This small molecule binds to this protein.
Small molecule (SMILES): CC[C@H](C)CN(C[C@@H](O)[C@H](Cc1ccccc1)NC(=O)O[C@H]1CO[C@H]2OCC[C@H]21)S(=O)(=O)c1ccc2c(c1)OCO2

Sequence of chain 1.A:
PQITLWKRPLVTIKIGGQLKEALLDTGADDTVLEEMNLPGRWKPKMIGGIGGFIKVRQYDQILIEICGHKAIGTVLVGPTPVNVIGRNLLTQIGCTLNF

Binding-site contacts:
Ligand atom C18 contacts residue VAL82 of chain 1.B at 3.7 Å (hydrophobic).
Ligand atom C32 contacts residue ASP25 of chain 1.A at 3.3 Å.
Ligand atom C17 contacts residue ASP25 of chain 1.B at 3.4 Å.
Ligand atom C6 contacts residue ALA28 of chain 1.A at 3.5 Å (hydrophobic).
Ligand atom N20 contacts residue GLY27 of chain 1.B at 3.0 Å (h-bond).
Ligand atom C34 contacts residue PRO81 of chain 1.A at 3.6 Å (hydrophobic).
Ligand atom C13 contacts residue ASP25 of chain 1.B at 3.8 Å.
Ligand atom O18 contacts residue ALA28 of chain 1.B at 3.8 Å.
Ligand atom O10 contacts residue ILE50 of chain 1.B at 3.1 Å.
Ligand atom O26 contacts residue ASP30 of chain 1.B at 3.1 Å (salt-bridge).
Ligand atom O18 contacts residue ASP25 of chain 1.B at 2.6 Å (salt-bridge).
Ligand atom O10 contacts residue GLY49 of chain 1.A at 3.4 Å.
Ligand atom O26 contacts residue ASP29 of chain 1.B at 3.2 Å (salt-bridge).
Ligand atom C17 contacts residue ASP25 of chain 1.A at 3.2 Å.
Ligand atom C7 contacts residue VAL32 of chain 1.A at 3.7 Å (hydrophobic).
Ligand atom O1 contacts residue ASP30 of chain 1.A at 2.9 Å (salt-bridge).
Ligand atom O18 contacts residue ASP25 of chain 1.A at 2.4 Å (salt-bridge).
Ligand atom C30 contacts residue GLY48 of chain 1.B at 3.1 Å.
Ligand atom C31 contacts residue GLY48 of chain 1.B at 3.2 Å.
Ligand atom C4 contacts residue GLY48 of chain 1.A at 3.4 Å.
Ligand atom O9 contacts residue ILE50 of chain 1.B at 3.5 Å.
Ligand atom C16 contacts residue ASP25 of chain 1.A at 3.0 Å.
Ligand atom O18 contacts residue GLY27 of chain 1.B at 3.3 Å.
Ligand atom C29 contacts residue GLY27 of chain 1.B at 3.6 Å.
Ligand atom C27 contacts residue ASP29 of chain 1.B at 3.5 Å.
Ligand atom C12 contacts residue GLY27 of chain 1.A at 3.7 Å.
Ligand atom C7 contacts residue ASP30 of chain 1.A at 3.4 Å.
Ligand atom C37 contacts residue GLY27 of chain 1.B at 3.2 Å.
Ligand atom C1 contacts residue ASP30 of chain 1.A at 3.1 Å.
Ligand atom C29 contacts residue ASP29 of chain 1.B at 3.7 Å.
Ligand atom C25 contacts residue ILE47 of chain 1.B at 3.8 Å (hydrophobic).
Ligand atom O26 contacts residue ALA28 of chain 1.B at 3.6 Å.
Ligand atom O23 contacts residue ALA28 of chain 1.B at 3.4 Å.
Ligand atom C34 contacts residue ILE50 of chain 1.B at 3.5 Å (hydrophobic).
Ligand atom C33 contacts residue ILE50 of chain 1.B at 3.7 Å (hydrophobic).
Ligand atom C34 contacts residue GLY49 of chain 1.B at 3.5 Å.
Ligand atom C32 contacts residue GLY27 of chain 1.B at 3.7 Å.
Ligand atom C15 contacts residue VAL82 of chain 1.B at 3.7 Å (hydrophobic).
Ligand atom C7 contacts residue ALA28 of chain 1.A at 3.4 Å (hydrophobic).
Ligand atom O28 contacts residue ASP29 of chain 1.B at 2.8 Å (salt-bridge).

Sequence of chain 1.B:
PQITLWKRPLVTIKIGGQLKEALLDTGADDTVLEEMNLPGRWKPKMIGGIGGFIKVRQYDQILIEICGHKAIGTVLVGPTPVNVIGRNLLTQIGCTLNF